Sequence of chain 2.A:
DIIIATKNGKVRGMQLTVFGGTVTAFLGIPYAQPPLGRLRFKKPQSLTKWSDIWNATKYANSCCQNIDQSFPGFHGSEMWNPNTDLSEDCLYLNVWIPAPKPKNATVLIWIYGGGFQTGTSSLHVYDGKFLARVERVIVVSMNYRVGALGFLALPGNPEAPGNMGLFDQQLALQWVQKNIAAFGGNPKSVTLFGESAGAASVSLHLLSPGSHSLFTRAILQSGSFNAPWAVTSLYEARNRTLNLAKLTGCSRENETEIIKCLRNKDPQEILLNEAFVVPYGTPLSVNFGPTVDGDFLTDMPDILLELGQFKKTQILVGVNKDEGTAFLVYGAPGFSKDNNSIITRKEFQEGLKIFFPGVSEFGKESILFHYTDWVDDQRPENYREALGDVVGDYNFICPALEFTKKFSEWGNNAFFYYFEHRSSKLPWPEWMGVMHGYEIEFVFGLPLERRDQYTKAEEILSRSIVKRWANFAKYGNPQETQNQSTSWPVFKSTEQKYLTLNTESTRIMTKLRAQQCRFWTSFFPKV

Binding-site contacts:
Ligand atom O2 contacts residue QRH1 of chain 2.J at 3.1 Å.
Ligand atom C5 contacts residue TRP231 of chain 2.A at 4.0 Å (hydrophobic).
Ligand atom C2 contacts residue SER198 of chain 2.A at 2.9 Å.
Ligand atom C3 contacts residue SER198 of chain 2.A at 4.0 Å.
Ligand atom O1 contacts residue GLY115 of chain 2.A at 4.2 Å.
Ligand atom C3 contacts residue TRP231 of chain 2.A at 3.5 Å (hydrophobic).
Ligand atom C4 contacts residue PHE329 of chain 2.A at 4.5 Å (hydrophobic).
Ligand atom C5 contacts residue GLY117 of chain 2.A at 3.6 Å.
Ligand atom O1 contacts residue SER198 of chain 2.A at 2.1 Å (h-bond).
Ligand atom O1 contacts residue GLY116 of chain 2.A at 3.1 Å (h-bond).
Ligand atom O2 contacts residue HIS438 of chain 2.A at 3.1 Å (h-bond).
Ligand atom C2 contacts residue GLY117 of chain 2.A at 3.2 Å.
Ligand atom C6 contacts residue VAL288 of chain 2.A at 3.8 Å (hydrophobic).
Ligand atom C2 contacts residue QRH1 of chain 2.J at 3.8 Å.
Ligand atom C4 contacts residue LEU286 of chain 2.A at 4.1 Å (hydrophobic).
Ligand atom C6 contacts residue TRP231 of chain 2.A at 4.2 Å (hydrophobic).
Ligand atom C5 contacts residue QRH1 of chain 2.J at 3.5 Å.
Ligand atom O2 contacts residue GLY117 of chain 2.A at 3.9 Å.
Ligand atom O2 contacts residue PHE329 of chain 2.A at 4.5 Å.
Ligand atom O1 contacts residue GLY117 of chain 2.A at 2.6 Å (h-bond).
Ligand atom C6 contacts residue PHE329 of chain 2.A at 4.5 Å (hydrophobic).
Ligand atom C4 contacts residue QRH1 of chain 2.J at 3.5 Å.
Ligand atom C5 contacts residue VAL288 of chain 2.A at 3.8 Å (hydrophobic).
Ligand atom C4 contacts residue GLY117 of chain 2.A at 4.4 Å.
Ligand atom C6 contacts residue SER287 of chain 2.A at 4.3 Å.
Ligand atom C2 contacts residue GLY116 of chain 2.A at 4.1 Å.
Ligand atom C6 contacts residue LEU286 of chain 2.A at 3.0 Å (hydrophobic).
Ligand atom O1 contacts residue ALA199 of chain 2.A at 2.9 Å (h-bond).
Ligand atom C4 contacts residue TRP231 of chain 2.A at 3.7 Å (hydrophobic).
Ligand atom C2 contacts residue ALA199 of chain 2.A at 3.8 Å (hydrophobic).
Ligand atom C3 contacts residue PHE398 of chain 2.A at 4.2 Å (hydrophobic).
Ligand atom C4 contacts residue PHE398 of chain 2.A at 3.9 Å (hydrophobic).
Ligand atom C5 contacts residue LEU286 of chain 2.A at 4.3 Å (hydrophobic).
Ligand atom C6 contacts residue QRH1 of chain 2.J at 3.4 Å.
Ligand atom O2 contacts residue GLY116 of chain 2.A at 4.5 Å.
Ligand atom C3 contacts residue ALA199 of chain 2.A at 4.1 Å (hydrophobic).
Ligand atom C3 contacts residue GLY117 of chain 2.A at 3.9 Å.
Ligand atom C3 contacts residue QRH1 of chain 2.J at 4.4 Å.
Ligand atom C2 contacts residue HIS438 of chain 2.A at 3.9 Å.
Ligand atom O2 contacts residue SER198 of chain 2.A at 3.3 Å (h-bond).

This protein binds this small molecule.
Small molecule (SMILES): CCCCC(=O)O